Sequence of chain 1.A:
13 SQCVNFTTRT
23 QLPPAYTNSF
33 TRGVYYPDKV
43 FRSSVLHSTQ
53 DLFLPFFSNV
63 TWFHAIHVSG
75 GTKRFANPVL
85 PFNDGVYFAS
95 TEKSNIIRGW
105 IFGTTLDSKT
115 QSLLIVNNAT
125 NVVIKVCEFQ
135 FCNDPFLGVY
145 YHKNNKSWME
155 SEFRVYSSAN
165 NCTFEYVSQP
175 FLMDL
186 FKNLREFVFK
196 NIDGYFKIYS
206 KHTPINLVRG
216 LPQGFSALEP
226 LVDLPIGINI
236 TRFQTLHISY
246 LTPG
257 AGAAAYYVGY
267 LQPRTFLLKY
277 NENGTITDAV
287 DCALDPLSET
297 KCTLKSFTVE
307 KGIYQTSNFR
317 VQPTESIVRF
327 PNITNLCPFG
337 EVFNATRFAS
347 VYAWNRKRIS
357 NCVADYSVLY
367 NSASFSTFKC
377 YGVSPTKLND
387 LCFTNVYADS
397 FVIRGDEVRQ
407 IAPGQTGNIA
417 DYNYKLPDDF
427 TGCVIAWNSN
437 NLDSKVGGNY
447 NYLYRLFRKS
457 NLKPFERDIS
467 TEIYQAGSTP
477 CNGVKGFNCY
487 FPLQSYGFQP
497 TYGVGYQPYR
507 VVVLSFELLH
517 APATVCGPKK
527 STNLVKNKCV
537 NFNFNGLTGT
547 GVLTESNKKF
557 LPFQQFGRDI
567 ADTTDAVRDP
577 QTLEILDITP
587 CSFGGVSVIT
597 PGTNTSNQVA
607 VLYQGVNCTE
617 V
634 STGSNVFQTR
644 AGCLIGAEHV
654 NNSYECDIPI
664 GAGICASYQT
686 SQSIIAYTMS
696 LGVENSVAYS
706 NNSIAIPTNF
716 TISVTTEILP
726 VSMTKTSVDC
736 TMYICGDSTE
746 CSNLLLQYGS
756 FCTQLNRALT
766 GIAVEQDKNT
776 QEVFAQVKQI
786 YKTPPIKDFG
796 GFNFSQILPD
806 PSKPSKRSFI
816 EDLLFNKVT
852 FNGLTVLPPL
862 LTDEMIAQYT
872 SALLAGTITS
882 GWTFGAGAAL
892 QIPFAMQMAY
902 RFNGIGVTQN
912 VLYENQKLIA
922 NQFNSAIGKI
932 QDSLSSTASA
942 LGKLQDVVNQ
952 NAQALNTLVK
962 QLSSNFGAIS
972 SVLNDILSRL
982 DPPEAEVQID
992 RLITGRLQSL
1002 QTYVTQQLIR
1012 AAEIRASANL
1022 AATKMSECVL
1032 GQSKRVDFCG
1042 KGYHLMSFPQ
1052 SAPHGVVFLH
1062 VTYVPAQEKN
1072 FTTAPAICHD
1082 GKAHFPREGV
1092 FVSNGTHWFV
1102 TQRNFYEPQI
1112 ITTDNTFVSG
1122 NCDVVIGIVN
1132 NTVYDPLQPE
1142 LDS

A protein and the small-molecule ligand that binds it are described below.
Small molecule (SMILES): CC(=O)N[C@@H]1[C@@H](O)[C@H](O)[C@@H](CO)O[C@H]1O

Binding-site contacts:
Ligand atom N2 contacts residue ASN61 of chain 1.A at 2.9 Å (h-bond).
Ligand atom O5 contacts residue ASN61 of chain 1.A at 2.3 Å (h-bond).
Ligand atom C2 contacts residue ASN61 of chain 1.A at 2.4 Å.
Ligand atom C5 contacts residue TYR28 of chain 1.A at 4.1 Å (hydrophobic).
Ligand atom O6 contacts residue TYR28 of chain 1.A at 3.6 Å.
Ligand atom O7 contacts residue ASN61 of chain 1.A at 3.9 Å.
Ligand atom C3 contacts residue ASN61 of chain 1.A at 3.8 Å.
Ligand atom C5 contacts residue ASN61 of chain 1.A at 3.6 Å.
Ligand atom C4 contacts residue ASN61 of chain 1.A at 4.2 Å.
Ligand atom C7 contacts residue ASN61 of chain 1.A at 3.6 Å.
Ligand atom C1 contacts residue ASN61 of chain 1.A at 1.4 Å.
Ligand atom C6 contacts residue TYR28 of chain 1.A at 3.8 Å (hydrophobic).
Ligand atom O5 contacts residue TYR28 of chain 1.A at 4.5 Å.